The small molecule below binds the protein below.
Small molecule (SMILES): CC(=O)N[C@@H]1[C@@H](O)[C@H](O)[C@@H](CO)O[C@H]1O

Sequence of chain 1.E:
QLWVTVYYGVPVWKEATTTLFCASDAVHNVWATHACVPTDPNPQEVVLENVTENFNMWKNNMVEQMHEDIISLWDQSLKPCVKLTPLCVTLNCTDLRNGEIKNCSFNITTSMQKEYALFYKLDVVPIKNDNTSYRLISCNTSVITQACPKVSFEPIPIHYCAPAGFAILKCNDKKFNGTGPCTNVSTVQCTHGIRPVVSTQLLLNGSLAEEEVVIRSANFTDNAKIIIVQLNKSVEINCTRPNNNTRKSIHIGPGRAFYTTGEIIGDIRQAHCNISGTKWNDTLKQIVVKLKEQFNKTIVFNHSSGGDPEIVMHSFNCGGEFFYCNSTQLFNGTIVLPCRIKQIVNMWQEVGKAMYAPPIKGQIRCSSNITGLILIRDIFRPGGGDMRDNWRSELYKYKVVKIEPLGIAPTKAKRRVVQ

Binding-site contacts:
Ligand atom C6 contacts residue ASP282 of chain 1.E at 4.1 Å.
Ligand atom C3 contacts residue THR281 of chain 1.E at 4.1 Å.
Ligand atom O5 contacts residue THR281 of chain 1.E at 3.6 Å (h-bond).
Ligand atom C1 contacts residue ASP282 of chain 1.E at 3.8 Å.
Ligand atom C2 contacts residue THR281 of chain 1.E at 3.7 Å.
Ligand atom C8 contacts residue ALA278 of chain 1.E at 4.3 Å (hydrophobic).
Ligand atom O7 contacts residue ASN279 of chain 1.E at 4.1 Å.
Ligand atom O5 contacts residue ASN279 of chain 1.E at 2.5 Å (h-bond).
Ligand atom C5 contacts residue THR281 of chain 1.E at 3.6 Å.
Ligand atom C7 contacts residue ASN279 of chain 1.E at 3.7 Å.
Ligand atom N2 contacts residue THR281 of chain 1.E at 3.3 Å (h-bond).
Ligand atom C7 contacts residue THR281 of chain 1.E at 4.4 Å.
Ligand atom O5 contacts residue ASP282 of chain 1.E at 3.3 Å.
Ligand atom C5 contacts residue ASP282 of chain 1.E at 4.3 Å.
Ligand atom C3 contacts residue ASN279 of chain 1.E at 3.8 Å.
Ligand atom C2 contacts residue ASN279 of chain 1.E at 2.5 Å.
Ligand atom N2 contacts residue ASN279 of chain 1.E at 2.8 Å (h-bond).
Ligand atom C1 contacts residue THR281 of chain 1.E at 3.2 Å.
Ligand atom C5 contacts residue ASN279 of chain 1.E at 3.7 Å.
Ligand atom C6 contacts residue THR281 of chain 1.E at 4.3 Å.
Ligand atom C4 contacts residue ASN279 of chain 1.E at 4.3 Å.
Ligand atom C1 contacts residue ASN279 of chain 1.E at 1.4 Å.